Binding-site contacts:
Ligand atom O7 contacts residue ASN801 of chain 1.B at 4.0 Å.
Ligand atom C3 contacts residue SER803 of chain 1.B at 4.4 Å.
Ligand atom C3 contacts residue ASN801 of chain 1.B at 3.8 Å.
Ligand atom C4 contacts residue ASN801 of chain 1.B at 4.2 Å.
Ligand atom C8 contacts residue ASN801 of chain 1.B at 4.5 Å.
Ligand atom O5 contacts residue SER803 of chain 1.B at 3.8 Å.
Ligand atom C1 contacts residue SER803 of chain 1.B at 3.4 Å.
Ligand atom C5 contacts residue SER803 of chain 1.B at 3.9 Å.
Ligand atom C2 contacts residue SER803 of chain 1.B at 4.3 Å.
Ligand atom N2 contacts residue ASN801 of chain 1.B at 2.9 Å (h-bond).
Ligand atom C7 contacts residue ASN801 of chain 1.B at 3.6 Å.
Ligand atom C5 contacts residue ASN801 of chain 1.B at 3.7 Å.
Ligand atom C1 contacts residue ASN801 of chain 1.B at 1.4 Å.
Ligand atom O5 contacts residue ASN801 of chain 1.B at 2.4 Å (h-bond).
Ligand atom C2 contacts residue ASN801 of chain 1.B at 2.5 Å.

Sequence of chain 1.B:
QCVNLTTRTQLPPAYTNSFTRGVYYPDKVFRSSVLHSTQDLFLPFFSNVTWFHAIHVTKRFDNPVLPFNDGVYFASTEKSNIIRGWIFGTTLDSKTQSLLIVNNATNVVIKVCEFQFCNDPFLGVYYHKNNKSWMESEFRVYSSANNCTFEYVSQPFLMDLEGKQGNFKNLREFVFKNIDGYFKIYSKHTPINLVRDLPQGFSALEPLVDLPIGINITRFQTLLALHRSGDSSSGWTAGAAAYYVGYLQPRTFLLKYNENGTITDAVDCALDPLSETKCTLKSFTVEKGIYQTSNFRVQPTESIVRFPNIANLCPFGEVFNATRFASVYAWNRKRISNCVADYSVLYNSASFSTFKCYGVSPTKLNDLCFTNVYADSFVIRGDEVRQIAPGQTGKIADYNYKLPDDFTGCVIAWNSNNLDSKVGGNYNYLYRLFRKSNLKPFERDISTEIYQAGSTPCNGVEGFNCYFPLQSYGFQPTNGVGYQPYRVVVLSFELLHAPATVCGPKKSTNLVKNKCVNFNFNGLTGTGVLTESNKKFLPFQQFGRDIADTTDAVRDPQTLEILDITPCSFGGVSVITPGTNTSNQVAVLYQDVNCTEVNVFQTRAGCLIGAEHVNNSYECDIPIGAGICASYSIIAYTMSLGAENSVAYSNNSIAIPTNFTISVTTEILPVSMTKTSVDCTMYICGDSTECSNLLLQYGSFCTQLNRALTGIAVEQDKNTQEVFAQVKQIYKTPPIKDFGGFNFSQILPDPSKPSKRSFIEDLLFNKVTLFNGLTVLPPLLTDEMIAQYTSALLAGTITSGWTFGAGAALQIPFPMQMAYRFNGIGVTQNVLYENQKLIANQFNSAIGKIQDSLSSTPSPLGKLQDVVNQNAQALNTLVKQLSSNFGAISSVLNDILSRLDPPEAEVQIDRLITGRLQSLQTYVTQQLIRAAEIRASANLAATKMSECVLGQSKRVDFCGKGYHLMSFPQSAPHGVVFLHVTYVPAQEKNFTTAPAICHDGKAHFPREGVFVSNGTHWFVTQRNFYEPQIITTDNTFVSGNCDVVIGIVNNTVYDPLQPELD

This protein binds this small molecule.
Small molecule (SMILES): CC(=O)N[C@@H]1[C@@H](O)[C@H](O)[C@@H](CO)O[C@H]1O